Binding-site contacts:
Ligand atom N2 contacts residue GLY131 of chain 1.A at 4.3 Å.
Ligand atom C3 contacts residue ASN330 of chain 1.A at 4.1 Å.
Ligand atom C7 contacts residue LEU132 of chain 1.A at 4.2 Å (hydrophobic).
Ligand atom O7 contacts residue ASN135 of chain 1.A at 4.0 Å.
Ligand atom C3 contacts residue ALA327 of chain 1.A at 4.3 Å (hydrophobic).
Ligand atom C2 contacts residue ASN330 of chain 1.A at 4.1 Å.
Ligand atom O4 contacts residue THR326 of chain 1.A at 4.3 Å.
Ligand atom N2 contacts residue ALA327 of chain 1.A at 3.9 Å.
Ligand atom C8 contacts residue GLY131 of chain 1.A at 3.8 Å.
Ligand atom O7 contacts residue LEU132 of chain 1.A at 3.7 Å.
Ligand atom C4 contacts residue ASN330 of chain 1.A at 3.8 Å.
Ligand atom C8 contacts residue LEU132 of chain 1.A at 3.8 Å (hydrophobic).
Ligand atom O6 contacts residue GLU323 of chain 1.A at 3.2 Å.
Ligand atom C6 contacts residue GLU323 of chain 1.A at 4.1 Å.
Ligand atom C7 contacts residue ASN135 of chain 1.A at 3.7 Å.
Ligand atom C6 contacts residue ASN330 of chain 1.A at 3.6 Å.
Ligand atom C2 contacts residue THR326 of chain 1.A at 3.9 Å.
Ligand atom C2 contacts residue ASN135 of chain 1.A at 2.5 Å.
Ligand atom O7 contacts residue TLF1 of chain 1.J at 2.9 Å (h-bond).
Ligand atom C8 contacts residue ASN330 of chain 1.A at 3.9 Å.
Ligand atom C8 contacts residue TLF1 of chain 1.J at 3.4 Å.
Ligand atom O4 contacts residue ASN330 of chain 1.A at 3.0 Å (h-bond).
Ligand atom C8 contacts residue ILE128 of chain 1.A at 4.2 Å (hydrophobic).
Ligand atom C8 contacts residue ALA327 of chain 1.A at 3.7 Å (hydrophobic).
Ligand atom C7 contacts residue ASN330 of chain 1.A at 3.5 Å.
Ligand atom C5 contacts residue ASN330 of chain 1.A at 3.7 Å.
Ligand atom O5 contacts residue ASN135 of chain 1.A at 2.2 Å (h-bond).
Ligand atom C4 contacts residue ASN135 of chain 1.A at 4.1 Å.
Ligand atom C5 contacts residue ASN135 of chain 1.A at 3.5 Å.
Ligand atom C7 contacts residue GLY131 of chain 1.A at 4.3 Å.
Ligand atom O7 contacts residue THR326 of chain 1.A at 3.4 Å.
Ligand atom C3 contacts residue ASN135 of chain 1.A at 3.8 Å.
Ligand atom C7 contacts residue ALA327 of chain 1.A at 4.0 Å (hydrophobic).
Ligand atom O3 contacts residue ALA327 of chain 1.A at 4.0 Å.
Ligand atom C1 contacts residue ASN135 of chain 1.A at 1.4 Å.
Ligand atom N2 contacts residue ASN135 of chain 1.A at 3.0 Å (h-bond).
Ligand atom C7 contacts residue TLF1 of chain 1.J at 3.7 Å.
Ligand atom C1 contacts residue ASN330 of chain 1.A at 4.1 Å.
Ligand atom O7 contacts residue ASN330 of chain 1.A at 3.0 Å (h-bond).
Ligand atom N2 contacts residue ASN330 of chain 1.A at 4.0 Å.

Sequence of chain 1.A:
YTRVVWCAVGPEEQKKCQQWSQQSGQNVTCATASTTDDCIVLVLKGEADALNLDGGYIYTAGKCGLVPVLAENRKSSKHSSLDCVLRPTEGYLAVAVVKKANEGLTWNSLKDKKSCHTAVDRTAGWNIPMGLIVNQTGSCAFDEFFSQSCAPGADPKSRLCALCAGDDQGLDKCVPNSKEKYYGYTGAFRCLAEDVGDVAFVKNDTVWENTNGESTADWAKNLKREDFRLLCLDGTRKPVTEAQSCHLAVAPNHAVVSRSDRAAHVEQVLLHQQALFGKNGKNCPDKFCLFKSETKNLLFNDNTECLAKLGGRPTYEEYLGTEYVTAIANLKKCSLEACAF

A protein and the small-molecule ligand that binds it are described below.
Small molecule (SMILES): CC(=O)N[C@H]1[C@H](O[C@H]2[C@H](O)[C@@H](NC(C)=O)CO[C@@H]2CO)O[C@H](CO)[C@@H](O)[C@@H]1O